This protein binds this small molecule.
Small molecule (SMILES): O=C(O)[C@@H]1CCN(c2ccccc2)C1

Binding-site contacts:
Ligand atom O1 contacts residue ALA265 of chain 1.A at 3.6 Å.
Ligand atom C10 contacts residue PHE191 of chain 1.A at 3.8 Å (hydrophobic).
Ligand atom C8 contacts residue PHE242 of chain 1.A at 3.7 Å (hydrophobic).
Ligand atom C1 contacts residue PHE191 of chain 1.A at 4.2 Å (hydrophobic).
Ligand atom O contacts residue ALA156 of chain 1.A at 3.0 Å (h-bond).
Ligand atom C8 contacts residue ILE214 of chain 1.A at 3.7 Å (hydrophobic).
Ligand atom O contacts residue SER155 of chain 1.A at 3.5 Å.
Ligand atom O1 contacts residue TRP51 of chain 1.A at 4.1 Å.
Ligand atom C8 contacts residue PHE243 of chain 1.A at 4.0 Å (hydrophobic).
Ligand atom C7 contacts residue ILE214 of chain 1.A at 4.0 Å (hydrophobic).
Ligand atom O1 contacts residue SER155 of chain 1.A at 3.5 Å.
Ligand atom C contacts residue TRP51 of chain 1.A at 3.9 Å (hydrophobic).
Ligand atom C5 contacts residue PHE191 of chain 1.A at 3.5 Å (hydrophobic).
Ligand atom C5 contacts residue TYR52 of chain 1.A at 3.9 Å (hydrophobic).
Ligand atom C4 contacts residue PHE191 of chain 1.A at 3.6 Å (hydrophobic).
Ligand atom C3 contacts residue TYR52 of chain 1.A at 3.6 Å (hydrophobic).
Ligand atom C contacts residue ALA156 of chain 1.A at 3.9 Å (hydrophobic).
Ligand atom C3 contacts residue PHE191 of chain 1.A at 3.9 Å (hydrophobic).
Ligand atom C2 contacts residue PHE191 of chain 1.A at 3.8 Å (hydrophobic).
Ligand atom N contacts residue PHE191 of chain 1.A at 3.6 Å.
Ligand atom C7 contacts residue PHE191 of chain 1.A at 3.6 Å (hydrophobic).
Ligand atom C contacts residue SER155 of chain 1.A at 3.8 Å.
Ligand atom C2 contacts residue TRP51 of chain 1.A at 3.6 Å (hydrophobic).
Ligand atom C4 contacts residue TYR52 of chain 1.A at 3.7 Å (hydrophobic).
Ligand atom C1 contacts residue TRP51 of chain 1.A at 3.9 Å (hydrophobic).
Ligand atom C6 contacts residue THR159 of chain 1.A at 3.8 Å.
Ligand atom C6 contacts residue PHE191 of chain 1.A at 3.4 Å (hydrophobic).
Ligand atom C3 contacts residue TRP51 of chain 1.A at 4.0 Å (hydrophobic).
Ligand atom C2 contacts residue ALA265 of chain 1.A at 3.8 Å (hydrophobic).
Ligand atom C9 contacts residue ILE214 of chain 1.A at 3.9 Å (hydrophobic).
Ligand atom C8 contacts residue PHE191 of chain 1.A at 4.0 Å (hydrophobic).
Ligand atom C9 contacts residue PHE191 of chain 1.A at 3.8 Å (hydrophobic).
Ligand atom N contacts residue TYR52 of chain 1.A at 3.5 Å.
Ligand atom C7 contacts residue PHE242 of chain 1.A at 3.7 Å (hydrophobic).
Ligand atom C7 contacts residue THR159 of chain 1.A at 3.8 Å.
Ligand atom C1 contacts residue TYR52 of chain 1.A at 3.8 Å (hydrophobic).
Ligand atom O contacts residue GLY50 of chain 1.A at 4.0 Å.
Ligand atom O1 contacts residue HIS312 of chain 1.A at 3.5 Å (h-bond).
Ligand atom O contacts residue TRP51 of chain 1.A at 3.1 Å (h-bond).
Ligand atom C9 contacts residue PHE243 of chain 1.A at 3.8 Å (hydrophobic).

Sequence of chain 1.A:
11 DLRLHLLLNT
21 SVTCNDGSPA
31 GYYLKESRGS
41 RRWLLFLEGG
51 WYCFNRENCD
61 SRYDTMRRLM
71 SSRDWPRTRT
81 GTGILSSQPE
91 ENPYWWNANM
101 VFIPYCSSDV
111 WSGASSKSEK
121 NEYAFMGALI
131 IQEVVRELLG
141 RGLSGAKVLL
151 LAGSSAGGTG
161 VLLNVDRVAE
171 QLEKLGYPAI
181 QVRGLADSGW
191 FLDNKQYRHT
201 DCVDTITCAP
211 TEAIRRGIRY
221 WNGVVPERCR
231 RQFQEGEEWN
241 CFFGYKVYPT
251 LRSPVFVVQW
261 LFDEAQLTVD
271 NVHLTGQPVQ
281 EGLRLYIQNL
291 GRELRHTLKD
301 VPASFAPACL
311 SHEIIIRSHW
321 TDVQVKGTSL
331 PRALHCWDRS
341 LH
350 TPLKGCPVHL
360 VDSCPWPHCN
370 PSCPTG